Binding-site contacts:
Ligand atom C3 contacts residue ASN178 of chain 1.B at 3.8 Å.
Ligand atom N2 contacts residue ASN178 of chain 1.B at 2.9 Å (h-bond).
Ligand atom O7 contacts residue LYS182 of chain 1.B at 2.9 Å (salt-bridge).
Ligand atom C4 contacts residue ASN178 of chain 1.B at 4.2 Å.
Ligand atom C5 contacts residue ASN178 of chain 1.B at 3.6 Å.
Ligand atom C5 contacts residue GLN175 of chain 1.B at 4.1 Å.
Ligand atom C8 contacts residue ASN178 of chain 1.B at 3.8 Å.
Ligand atom C7 contacts residue LYS182 of chain 1.B at 3.9 Å.
Ligand atom C6 contacts residue GLN175 of chain 1.B at 4.0 Å.
Ligand atom C8 contacts residue GLU179 of chain 1.B at 3.6 Å.
Ligand atom N2 contacts residue GLU179 of chain 1.B at 4.3 Å.
Ligand atom C3 contacts residue GLN175 of chain 1.B at 4.5 Å.
Ligand atom C6 contacts residue LYS182 of chain 1.B at 3.4 Å.
Ligand atom C1 contacts residue ASN178 of chain 1.B at 1.4 Å.
Ligand atom C2 contacts residue ASN178 of chain 1.B at 2.5 Å.
Ligand atom C7 contacts residue GLU179 of chain 1.B at 4.1 Å.
Ligand atom O4 contacts residue GLN175 of chain 1.B at 4.3 Å.
Ligand atom C4 contacts residue GLN175 of chain 1.B at 3.6 Å.
Ligand atom O5 contacts residue ASN178 of chain 1.B at 2.3 Å (h-bond).
Ligand atom C8 contacts residue LYS182 of chain 1.B at 4.1 Å.
Ligand atom C6 contacts residue MSE160 of chain 1.B at 3.6 Å.
Ligand atom C7 contacts residue ASN178 of chain 1.B at 3.2 Å.
Ligand atom O7 contacts residue CYS177 of chain 1.B at 3.7 Å.
Ligand atom O7 contacts residue ASN178 of chain 1.B at 3.2 Å (h-bond).

A protein and the small-molecule ligand that binds it are described below.
Small molecule (SMILES): CC(=O)N[C@H]1[C@H](O[C@H]2[C@H](O[C@@H]3O[C@@H](C)[C@@H](O)[C@@H](O)[C@@H]3O)[C@@H](NC(C)=O)CO[C@@H]2CO[C@@H]2O[C@@H](C)[C@@H](O)[C@@H](O)[C@@H]2O)O[C@H](CO)[C@@H](O[C@H]2O[C@H](CO)[C@@H](O)[C@H](O)[C@@H]2O)[C@@H]1O

Sequence of chain 1.B:
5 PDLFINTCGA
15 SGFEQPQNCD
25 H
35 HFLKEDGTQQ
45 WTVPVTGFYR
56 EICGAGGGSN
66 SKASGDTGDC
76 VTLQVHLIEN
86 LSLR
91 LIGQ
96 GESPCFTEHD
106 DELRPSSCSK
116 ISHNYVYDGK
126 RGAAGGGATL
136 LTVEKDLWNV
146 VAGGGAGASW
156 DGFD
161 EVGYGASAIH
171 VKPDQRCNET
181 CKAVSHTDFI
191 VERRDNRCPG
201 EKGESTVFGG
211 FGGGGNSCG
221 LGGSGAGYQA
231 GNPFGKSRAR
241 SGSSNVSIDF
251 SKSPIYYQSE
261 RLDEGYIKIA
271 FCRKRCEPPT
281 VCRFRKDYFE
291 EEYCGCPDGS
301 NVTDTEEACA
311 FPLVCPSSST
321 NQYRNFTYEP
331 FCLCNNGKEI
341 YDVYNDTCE